The small molecule below binds the protein below.
Small molecule (SMILES): OC[C@H]1O[C@H](O)[C@H](O)[C@@H](O)[C@@H]1O

Binding-site contacts:
Ligand atom C4 contacts residue ASP108 of chain 1.A at 3.4 Å.
Ligand atom C5 contacts residue BGC1 of chain 1.K at 0.0 Å.
Ligand atom O6 contacts residue BGC1 of chain 1.K at 0.0 Å (h-bond).
Ligand atom O3 contacts residue GLY154 of chain 1.A at 3.1 Å (h-bond).
Ligand atom C2 contacts residue BGC1 of chain 1.K at 0.0 Å.
Ligand atom O3 contacts residue ASP107 of chain 1.A at 2.6 Å (salt-bridge).
Ligand atom C4 contacts residue GLY154 of chain 1.A at 3.9 Å.
Ligand atom O1 contacts residue BGC1 of chain 1.K at 1.2 Å.
Ligand atom O3 contacts residue CA1 of chain 1.B at 2.5 Å.
Ligand atom O4 contacts residue GLY154 of chain 1.A at 3.1 Å (h-bond).
Ligand atom C1 contacts residue BGC1 of chain 1.K at 0.1 Å.
Ligand atom C6 contacts residue ASP108 of chain 1.A at 3.6 Å.
Ligand atom C2 contacts residue ASP107 of chain 1.A at 3.8 Å.
Ligand atom C6 contacts residue SER127 of chain 1.A at 4.1 Å.
Ligand atom C4 contacts residue GLN126 of chain 1.A at 3.8 Å.
Ligand atom C3 contacts residue BGC1 of chain 1.K at 0.0 Å.
Ligand atom C4 contacts residue BGC1 of chain 1.K at 0.0 Å.
Ligand atom C6 contacts residue BGC1 of chain 1.K at 0.0 Å.
Ligand atom C5 contacts residue ASP108 of chain 1.A at 4.1 Å.
Ligand atom O3 contacts residue BGC1 of chain 1.K at 0.0 Å (h-bond).
Ligand atom C3 contacts residue CA1 of chain 1.B at 3.4 Å.
Ligand atom C3 contacts residue ASP156 of chain 1.A at 3.9 Å.
Ligand atom C3 contacts residue GLY154 of chain 1.A at 3.5 Å.
Ligand atom O4 contacts residue GLN153 of chain 1.A at 3.3 Å (h-bond).
Ligand atom O3 contacts residue GLY155 of chain 1.A at 3.7 Å.
Ligand atom O4 contacts residue CA1 of chain 1.B at 2.5 Å.
Ligand atom O5 contacts residue SER127 of chain 1.A at 4.0 Å.
Ligand atom O4 contacts residue BGC1 of chain 1.K at 0.0 Å (h-bond).
Ligand atom O4 contacts residue ASP108 of chain 1.A at 2.6 Å (salt-bridge).
Ligand atom C4 contacts residue CA1 of chain 1.B at 3.4 Å.
Ligand atom C3 contacts residue ASP107 of chain 1.A at 3.5 Å.
Ligand atom C5 contacts residue GLN153 of chain 1.A at 4.1 Å.
Ligand atom O2 contacts residue ASP156 of chain 1.A at 3.9 Å.
Ligand atom O3 contacts residue ASP156 of chain 1.A at 2.8 Å (salt-bridge).
Ligand atom C6 contacts residue ASN125 of chain 1.A at 4.0 Å.
Ligand atom O4 contacts residue ASP107 of chain 1.A at 3.3 Å (salt-bridge).
Ligand atom C6 contacts residue GLN126 of chain 1.A at 3.7 Å.
Ligand atom C4 contacts residue ASP107 of chain 1.A at 3.6 Å.
Ligand atom O2 contacts residue BGC1 of chain 1.K at 0.0 Å (h-bond).
Ligand atom O5 contacts residue BGC1 of chain 1.K at 0.0 Å (h-bond).

Sequence of chain 1.A:
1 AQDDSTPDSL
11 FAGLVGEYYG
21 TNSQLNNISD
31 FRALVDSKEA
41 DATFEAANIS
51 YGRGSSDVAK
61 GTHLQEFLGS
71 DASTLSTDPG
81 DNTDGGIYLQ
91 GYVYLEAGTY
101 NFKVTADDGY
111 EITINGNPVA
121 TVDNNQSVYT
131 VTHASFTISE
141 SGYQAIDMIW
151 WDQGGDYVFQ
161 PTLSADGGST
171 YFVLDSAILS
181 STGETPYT